Sequence of chain 1.A:
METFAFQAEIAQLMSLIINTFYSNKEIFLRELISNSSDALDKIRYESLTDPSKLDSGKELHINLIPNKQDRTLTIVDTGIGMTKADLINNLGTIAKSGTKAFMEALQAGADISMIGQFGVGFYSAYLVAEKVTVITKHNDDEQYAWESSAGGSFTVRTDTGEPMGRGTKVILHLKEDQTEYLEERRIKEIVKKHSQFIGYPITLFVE

This small molecule binds to this protein.
Small molecule (SMILES): Cc1cn(-c2ccc(C(N)=O)c(NC3CCC(=O)CC3)c2)c2c1C(=O)CC(C)(C)C2

Binding-site contacts:
Ligand atom C1 contacts residue PHE122 of chain 1.A at 3.7 Å (hydrophobic).
Ligand atom C23 contacts residue MET82 of chain 1.A at 3.7 Å (hydrophobic).
Ligand atom O28 contacts residue LYS42 of chain 1.A at 2.8 Å (salt-bridge).
Ligand atom C18 contacts residue MET82 of chain 1.A at 3.9 Å (hydrophobic).
Ligand atom O30 contacts residue THR168 of chain 1.A at 3.4 Å (h-bond).
Ligand atom C1 contacts residue TYR123 of chain 1.A at 3.4 Å (hydrophobic).
Ligand atom C8 contacts residue PHE122 of chain 1.A at 4.0 Å (hydrophobic).
Ligand atom O10 contacts residue TYR123 of chain 1.A at 2.6 Å (h-bond).
Ligand atom C17 contacts residue MET82 of chain 1.A at 3.7 Å (hydrophobic).
Ligand atom N7 contacts residue PHE122 of chain 1.A at 3.9 Å.
Ligand atom C17 contacts residue ASN35 of chain 1.A at 4.0 Å.
Ligand atom N29 contacts residue ASN35 of chain 1.A at 4.0 Å.
Ligand atom C20 contacts residue ASP77 of chain 1.A at 3.9 Å.
Ligand atom C16 contacts residue MET82 of chain 1.A at 3.7 Å (hydrophobic).
Ligand atom C24 contacts residue LEU91 of chain 1.A at 3.9 Å (hydrophobic).
Ligand atom C14 contacts residue MET82 of chain 1.A at 4.0 Å (hydrophobic).
Ligand atom O30 contacts residue ALA39 of chain 1.A at 3.2 Å.
Ligand atom C15 contacts residue ASN35 of chain 1.A at 3.7 Å.
Ligand atom C16 contacts residue ASN35 of chain 1.A at 4.0 Å.
Ligand atom C3 contacts residue PHE122 of chain 1.A at 3.9 Å (hydrophobic).
Ligand atom N29 contacts residue THR168 of chain 1.A at 3.8 Å.
Ligand atom N29 contacts residue ASP77 of chain 1.A at 2.9 Å (salt-bridge).
Ligand atom C11 contacts residue LEU87 of chain 1.A at 4.0 Å (hydrophobic).
Ligand atom C19 contacts residue MET82 of chain 1.A at 3.8 Å (hydrophobic).
Ligand atom C4 contacts residue TYR123 of chain 1.A at 3.3 Å (hydrophobic).
Ligand atom C6 contacts residue PHE122 of chain 1.A at 3.7 Å (hydrophobic).
Ligand atom C20 contacts residue ALA39 of chain 1.A at 4.0 Å (hydrophobic).
Ligand atom C25 contacts residue LYS42 of chain 1.A at 4.0 Å.
Ligand atom C4 contacts residue PHE122 of chain 1.A at 3.9 Å (hydrophobic).
Ligand atom C13 contacts residue ALA95 of chain 1.A at 4.0 Å (hydrophobic).
Ligand atom C12 contacts residue TRP146 of chain 1.A at 3.4 Å (hydrophobic).
Ligand atom C20 contacts residue ASN35 of chain 1.A at 4.0 Å.
Ligand atom C5 contacts residue PHE122 of chain 1.A at 4.0 Å (hydrophobic).
Ligand atom C14 contacts residue ASN35 of chain 1.A at 3.9 Å.
Ligand atom C13 contacts residue GLY119 of chain 1.A at 3.7 Å.
Ligand atom C11 contacts residue LEU91 of chain 1.A at 3.7 Å (hydrophobic).
Ligand atom C12 contacts residue PHE122 of chain 1.A at 4.0 Å (hydrophobic).
Ligand atom C15 contacts residue PHE122 of chain 1.A at 3.8 Å (hydrophobic).
Ligand atom C20 contacts residue THR168 of chain 1.A at 3.8 Å.
Ligand atom N29 contacts residue SER36 of chain 1.A at 3.8 Å.